Sequence of chain 2.A:
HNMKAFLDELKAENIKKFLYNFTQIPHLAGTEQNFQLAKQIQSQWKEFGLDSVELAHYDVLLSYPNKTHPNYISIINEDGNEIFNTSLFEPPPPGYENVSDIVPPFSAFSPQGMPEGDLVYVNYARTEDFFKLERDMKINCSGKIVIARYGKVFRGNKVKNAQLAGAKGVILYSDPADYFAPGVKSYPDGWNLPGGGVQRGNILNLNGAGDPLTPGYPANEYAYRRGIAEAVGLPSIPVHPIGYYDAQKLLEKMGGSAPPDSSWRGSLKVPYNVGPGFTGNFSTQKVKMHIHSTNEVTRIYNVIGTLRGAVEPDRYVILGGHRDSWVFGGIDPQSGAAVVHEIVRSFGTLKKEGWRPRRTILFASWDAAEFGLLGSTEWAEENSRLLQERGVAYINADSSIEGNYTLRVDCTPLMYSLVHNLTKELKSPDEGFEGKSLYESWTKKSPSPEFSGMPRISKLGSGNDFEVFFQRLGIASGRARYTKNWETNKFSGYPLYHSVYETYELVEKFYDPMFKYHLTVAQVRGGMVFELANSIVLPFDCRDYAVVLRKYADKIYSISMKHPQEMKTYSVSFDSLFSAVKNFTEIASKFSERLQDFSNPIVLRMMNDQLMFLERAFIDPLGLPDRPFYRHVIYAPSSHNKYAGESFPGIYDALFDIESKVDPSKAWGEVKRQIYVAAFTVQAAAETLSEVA

A small-molecule ligand and the protein it binds are described below.
Small molecule (SMILES): CC(=O)N[C@H]1[C@H](O[C@H]2[C@H](O)[C@@H](NC(C)=O)CO[C@@H]2CO)O[C@H](CO)[C@@H](O[C@@H]2O[C@H](CO)[C@@H](O)[C@H](O[C@H]3O[C@H](CO)[C@@H](O)[C@H](O)[C@@H]3O)[C@@H]2O)[C@@H]1O

Binding-site contacts:
Ligand atom O4 contacts residue ARG361 of chain 1.A at 4.0 Å.
Ligand atom C2 contacts residue ARG361 of chain 1.A at 3.7 Å.
Ligand atom C8 contacts residue SER641 of chain 2.A at 3.9 Å.
Ligand atom O7 contacts residue GLN747 of chain 2.A at 3.3 Å.
Ligand atom C5 contacts residue GLU283 of chain 1.A at 3.8 Å.
Ligand atom O2 contacts residue ARG361 of chain 1.A at 3.4 Å (salt-bridge).
Ligand atom O4 contacts residue GLU283 of chain 1.A at 2.5 Å (salt-bridge).
Ligand atom C5 contacts residue HIS119 of chain 1.A at 4.1 Å.
Ligand atom C3 contacts residue SER641 of chain 2.A at 4.0 Å.
Ligand atom N2 contacts residue SER641 of chain 2.A at 2.9 Å (h-bond).
Ligand atom C8 contacts residue TYR284 of chain 1.A at 3.6 Å (hydrophobic).
Ligand atom C3 contacts residue ASN645 of chain 2.A at 3.7 Å.
Ligand atom C3 contacts residue GLU283 of chain 1.A at 3.9 Å.
Ligand atom C3 contacts residue ARG361 of chain 1.A at 3.8 Å.
Ligand atom C1 contacts residue ARG361 of chain 1.A at 3.9 Å.
Ligand atom C4 contacts residue GLU283 of chain 1.A at 3.5 Å.
Ligand atom C1 contacts residue SER641 of chain 2.A at 3.5 Å.
Ligand atom C7 contacts residue ASN645 of chain 2.A at 3.8 Å.
Ligand atom O3 contacts residue GLU283 of chain 1.A at 3.7 Å.
Ligand atom C8 contacts residue ALA642 of chain 2.A at 3.8 Å (hydrophobic).
Ligand atom O2 contacts residue HIS119 of chain 1.A at 3.2 Å (h-bond).
Ligand atom C6 contacts residue HIS119 of chain 1.A at 4.0 Å.
Ligand atom N2 contacts residue ASN645 of chain 2.A at 3.0 Å (h-bond).
Ligand atom C8 contacts residue SER638 of chain 2.A at 3.4 Å.
Ligand atom O2 contacts residue GLU283 of chain 1.A at 2.8 Å (salt-bridge).
Ligand atom C1 contacts residue ASN645 of chain 2.A at 1.4 Å.
Ligand atom C1 contacts residue GLN747 of chain 2.A at 3.8 Å.
Ligand atom O5 contacts residue ASN645 of chain 2.A at 2.3 Å (h-bond).
Ligand atom C2 contacts residue SER641 of chain 2.A at 3.6 Å.
Ligand atom C5 contacts residue ASN645 of chain 2.A at 3.6 Å.
Ligand atom C2 contacts residue ASN645 of chain 2.A at 2.4 Å.
Ligand atom C3 contacts residue ARG361 of chain 1.A at 3.7 Å.
Ligand atom C7 contacts residue GLN747 of chain 2.A at 3.4 Å.
Ligand atom O5 contacts residue HIS119 of chain 1.A at 3.5 Å.
Ligand atom C7 contacts residue SER641 of chain 2.A at 3.8 Å.
Ligand atom C2 contacts residue GLU283 of chain 1.A at 3.7 Å.
Ligand atom N2 contacts residue GLN747 of chain 2.A at 3.6 Å (h-bond).
Ligand atom O3 contacts residue ARG361 of chain 1.A at 2.9 Å (salt-bridge).
Ligand atom C4 contacts residue ARG361 of chain 1.A at 3.6 Å.
Ligand atom C2 contacts residue GLN747 of chain 2.A at 3.8 Å.

Sequence of chain 1.A:
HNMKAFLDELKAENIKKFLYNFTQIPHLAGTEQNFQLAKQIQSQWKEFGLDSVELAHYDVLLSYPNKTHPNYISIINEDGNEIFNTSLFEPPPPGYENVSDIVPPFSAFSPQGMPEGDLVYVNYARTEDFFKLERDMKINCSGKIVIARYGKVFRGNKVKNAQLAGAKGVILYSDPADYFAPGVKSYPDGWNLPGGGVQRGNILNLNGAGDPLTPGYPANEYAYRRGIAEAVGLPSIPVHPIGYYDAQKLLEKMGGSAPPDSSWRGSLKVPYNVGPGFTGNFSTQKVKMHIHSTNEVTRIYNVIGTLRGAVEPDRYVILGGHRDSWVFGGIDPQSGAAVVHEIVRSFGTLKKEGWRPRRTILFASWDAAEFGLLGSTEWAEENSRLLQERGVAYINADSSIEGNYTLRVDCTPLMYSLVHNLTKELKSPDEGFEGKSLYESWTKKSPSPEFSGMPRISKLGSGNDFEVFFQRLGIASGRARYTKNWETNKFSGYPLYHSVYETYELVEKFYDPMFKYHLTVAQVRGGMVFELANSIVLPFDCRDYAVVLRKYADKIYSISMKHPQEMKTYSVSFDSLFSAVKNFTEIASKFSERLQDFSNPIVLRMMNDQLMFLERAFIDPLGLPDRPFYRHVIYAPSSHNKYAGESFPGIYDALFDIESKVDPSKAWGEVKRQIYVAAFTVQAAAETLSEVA